Sequence of chain 1.A:
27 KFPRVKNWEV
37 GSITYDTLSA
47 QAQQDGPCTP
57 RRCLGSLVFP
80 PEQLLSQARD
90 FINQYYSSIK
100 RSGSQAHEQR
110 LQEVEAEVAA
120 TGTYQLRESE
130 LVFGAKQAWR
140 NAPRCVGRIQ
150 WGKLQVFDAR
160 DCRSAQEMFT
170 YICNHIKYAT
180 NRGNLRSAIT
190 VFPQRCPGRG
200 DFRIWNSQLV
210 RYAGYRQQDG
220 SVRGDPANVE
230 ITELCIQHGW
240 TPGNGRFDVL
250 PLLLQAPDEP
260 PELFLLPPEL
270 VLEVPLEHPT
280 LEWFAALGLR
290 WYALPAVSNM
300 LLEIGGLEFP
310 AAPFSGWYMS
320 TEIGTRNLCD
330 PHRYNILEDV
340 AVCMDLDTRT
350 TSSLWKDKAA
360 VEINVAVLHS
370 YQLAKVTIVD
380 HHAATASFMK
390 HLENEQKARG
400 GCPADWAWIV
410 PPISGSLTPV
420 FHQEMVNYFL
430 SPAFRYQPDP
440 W

Sequence of chain 1.B:
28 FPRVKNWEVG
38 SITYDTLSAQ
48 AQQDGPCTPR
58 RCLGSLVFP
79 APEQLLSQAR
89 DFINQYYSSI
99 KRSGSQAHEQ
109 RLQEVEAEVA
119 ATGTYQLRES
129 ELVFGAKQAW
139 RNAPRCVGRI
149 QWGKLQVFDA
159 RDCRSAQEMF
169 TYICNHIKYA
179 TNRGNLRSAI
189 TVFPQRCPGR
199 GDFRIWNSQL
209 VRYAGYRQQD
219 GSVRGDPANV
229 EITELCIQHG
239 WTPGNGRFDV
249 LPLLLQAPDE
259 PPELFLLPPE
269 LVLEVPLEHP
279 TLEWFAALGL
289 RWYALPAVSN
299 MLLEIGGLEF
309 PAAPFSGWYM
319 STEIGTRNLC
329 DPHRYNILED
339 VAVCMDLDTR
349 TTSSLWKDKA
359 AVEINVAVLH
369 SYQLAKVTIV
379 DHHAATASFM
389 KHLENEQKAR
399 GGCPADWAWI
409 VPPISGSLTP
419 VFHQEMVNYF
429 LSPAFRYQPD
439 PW

This small molecule binds to this protein.
Small molecule (SMILES): Cc1cc(N)nc(CCc2cc(CCN3CCN(C)CC3)cc(F)c2F)c1

Binding-site contacts:
Ligand atom C02 contacts residue TRP316 of chain 1.A at 3.8 Å (hydrophobic).
Ligand atom C12 contacts residue VAL296 of chain 1.A at 3.1 Å (hydrophobic).
Ligand atom C14 contacts residue HEM1 of chain 1.E at 3.0 Å.
Ligand atom C03 contacts residue PRO294 of chain 1.A at 3.9 Å (hydrophobic).
Ligand atom F12 contacts residue HEM1 of chain 1.E at 3.4 Å.
Ligand atom C11 contacts residue HEM1 of chain 1.E at 3.5 Å.
Ligand atom F12 contacts residue PHE313 of chain 1.A at 3.6 Å.
Ligand atom C13 contacts residue HEM1 of chain 1.E at 3.3 Å.
Ligand atom C13 contacts residue VAL296 of chain 1.A at 3.3 Å (hydrophobic).
Ligand atom C07 contacts residue HEM1 of chain 1.E at 3.4 Å.
Ligand atom F13 contacts residue MET299 of chain 1.A at 2.5 Å.
Ligand atom C08 contacts residue GLU321 of chain 1.A at 3.6 Å.
Ligand atom C12 contacts residue HEM1 of chain 1.E at 3.2 Å.
Ligand atom N02 contacts residue TRP316 of chain 1.A at 2.8 Å (h-bond).
Ligand atom F13 contacts residue HEM1 of chain 1.E at 3.5 Å.
Ligand atom F13 contacts residue VAL296 of chain 1.A at 3.1 Å.
Ligand atom C15 contacts residue HEM1 of chain 1.E at 3.2 Å.
Ligand atom C07 contacts residue PRO294 of chain 1.A at 3.7 Å (hydrophobic).
Ligand atom C13 contacts residue MET299 of chain 1.A at 3.6 Å (hydrophobic).
Ligand atom C08 contacts residue VAL296 of chain 1.A at 3.8 Å (hydrophobic).
Ligand atom F12 contacts residue VAL296 of chain 1.A at 3.2 Å.
Ligand atom C16 contacts residue HEM1 of chain 1.E at 3.1 Å.
Ligand atom C07 contacts residue SER314 of chain 1.A at 3.8 Å.
Ligand atom C17 contacts residue HEM1 of chain 1.E at 3.8 Å.
Ligand atom C02 contacts residue HEM1 of chain 1.E at 3.5 Å.
Ligand atom C18 contacts residue HEM1 of chain 1.E at 3.4 Å.
Ligand atom C07 contacts residue PHE313 of chain 1.A at 3.5 Å (hydrophobic).
Ligand atom C23 contacts residue PHE65 of chain 1.A at 3.6 Å (hydrophobic).
Ligand atom N02 contacts residue GLU321 of chain 1.A at 2.6 Å (salt-bridge).
Ligand atom C11 contacts residue VAL296 of chain 1.A at 3.6 Å (hydrophobic).
Ligand atom F13 contacts residue PHE313 of chain 1.A at 3.3 Å.
Ligand atom C03 contacts residue HEM1 of chain 1.E at 3.1 Å.
Ligand atom N01 contacts residue GLU321 of chain 1.A at 2.7 Å (salt-bridge).
Ligand atom C09 contacts residue HEM1 of chain 1.E at 3.2 Å.
Ligand atom C02 contacts residue GLU321 of chain 1.A at 3.5 Å.
Ligand atom C06 contacts residue GLU321 of chain 1.A at 3.6 Å.
Ligand atom C05 contacts residue VAL296 of chain 1.A at 3.6 Å (hydrophobic).
Ligand atom N02 contacts residue TYR317 of chain 1.A at 3.8 Å.
Ligand atom C07 contacts residue GLY315 of chain 1.A at 3.6 Å.
Ligand atom N02 contacts residue HEM1 of chain 1.E at 3.1 Å.